Sequence of chain 2.A:
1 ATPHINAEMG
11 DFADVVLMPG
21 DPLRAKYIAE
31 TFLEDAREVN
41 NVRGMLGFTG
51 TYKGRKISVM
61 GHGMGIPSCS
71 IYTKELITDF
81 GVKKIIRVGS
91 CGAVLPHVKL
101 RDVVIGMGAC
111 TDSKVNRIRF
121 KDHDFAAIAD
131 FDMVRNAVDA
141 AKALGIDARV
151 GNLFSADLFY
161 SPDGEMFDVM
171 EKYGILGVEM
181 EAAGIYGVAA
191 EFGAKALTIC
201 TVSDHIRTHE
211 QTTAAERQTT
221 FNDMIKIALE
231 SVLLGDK

The protein below binds the small molecule below.
Small molecule (SMILES): Nc1ncnc2c1ncn2[C@@H]1O[C@H](CO)[C@@H](O)[C@H]1O

Binding-site contacts:
Ligand atom C2' contacts residue MET180 of chain 2.A at 3.8 Å (hydrophobic).
Ligand atom C6 contacts residue ASP204 of chain 2.A at 3.8 Å.
Ligand atom N6 contacts residue GLY92 of chain 2.A at 3.5 Å.
Ligand atom C5 contacts residue ASP204 of chain 2.A at 3.9 Å.
Ligand atom C8 contacts residue SER90 of chain 2.A at 3.4 Å.
Ligand atom O2' contacts residue GLU181 of chain 2.A at 3.1 Å (salt-bridge).
Ligand atom C3' contacts residue PO41 of chain 2.D at 3.8 Å.
Ligand atom N3 contacts residue GLU179 of chain 2.A at 4.0 Å.
Ligand atom C6 contacts residue GLY92 of chain 2.A at 3.9 Å.
Ligand atom C2' contacts residue PO41 of chain 2.D at 3.9 Å.
Ligand atom O3' contacts residue GLU181 of chain 2.A at 3.3 Å (salt-bridge).
Ligand atom C5 contacts residue GLY92 of chain 2.A at 3.9 Å.
Ligand atom O2' contacts residue MET180 of chain 2.A at 3.3 Å (h-bond).
Ligand atom N9 contacts residue SER90 of chain 2.A at 3.7 Å.
Ligand atom N7 contacts residue SER203 of chain 2.A at 3.5 Å (h-bond).
Ligand atom O2' contacts residue PO41 of chain 2.D at 3.4 Å (h-bond).
Ligand atom C4' contacts residue PO41 of chain 2.D at 3.6 Å.
Ligand atom O4' contacts residue PO41 of chain 2.D at 2.7 Å (h-bond).
Ligand atom C1' contacts residue PO41 of chain 2.D at 3.6 Å.
Ligand atom N6 contacts residue ASP204 of chain 2.A at 2.9 Å (salt-bridge).
Ligand atom O3' contacts residue PO41 of chain 2.D at 2.8 Å (h-bond).
Ligand atom N3 contacts residue MET180 of chain 2.A at 3.8 Å.
Ligand atom O3' contacts residue MET64 of chain 2.A at 3.6 Å.
Ligand atom O4' contacts residue ARG43 of chain 1.A at 3.4 Å (salt-bridge).
Ligand atom N3 contacts residue PHE159 of chain 2.A at 3.8 Å.
Ligand atom C5' contacts residue ARG43 of chain 1.A at 3.9 Å.
Ligand atom C8 contacts residue CYS91 of chain 2.A at 3.9 Å (hydrophobic).
Ligand atom C4' contacts residue ARG43 of chain 1.A at 3.3 Å.
Ligand atom C2 contacts residue PHE159 of chain 2.A at 3.6 Å (hydrophobic).
Ligand atom O2' contacts residue ARG87 of chain 2.A at 3.4 Å (salt-bridge).
Ligand atom O2' contacts residue GLU179 of chain 2.A at 3.7 Å.
Ligand atom C1' contacts residue SER90 of chain 2.A at 3.6 Å.
Ligand atom N7 contacts residue ASP204 of chain 2.A at 3.3 Å (salt-bridge).
Ligand atom N7 contacts residue GLY92 of chain 2.A at 3.8 Å.
Ligand atom O5' contacts residue HIS4 of chain 1.A at 2.7 Å (h-bond).
Ligand atom C5' contacts residue HIS4 of chain 1.A at 3.1 Å.
Ligand atom C5' contacts residue MET64 of chain 2.A at 3.8 Å (hydrophobic).
Ligand atom N7 contacts residue CYS91 of chain 2.A at 3.7 Å.
Ligand atom O5' contacts residue ARG43 of chain 1.A at 3.5 Å (salt-bridge).
Ligand atom C8 contacts residue SER203 of chain 2.A at 3.8 Å.

Sequence of chain 1.A:
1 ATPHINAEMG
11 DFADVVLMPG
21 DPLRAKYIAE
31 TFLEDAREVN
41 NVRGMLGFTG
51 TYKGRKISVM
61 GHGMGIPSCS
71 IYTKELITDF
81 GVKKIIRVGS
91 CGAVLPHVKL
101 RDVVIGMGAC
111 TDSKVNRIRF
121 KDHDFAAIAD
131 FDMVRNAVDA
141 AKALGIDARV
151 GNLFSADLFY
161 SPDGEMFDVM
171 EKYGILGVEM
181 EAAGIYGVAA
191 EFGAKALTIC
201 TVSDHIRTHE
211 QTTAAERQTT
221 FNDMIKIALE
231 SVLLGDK